The protein below binds the small molecule below.
Small molecule (SMILES): CC(=O)N[C@H]1[C@H](O[C@H]2[C@H](O)[C@@H](NC(C)=O)CO[C@@H]2CO)O[C@H](CO)[C@@H](O[C@@H]2O[C@H](CO)[C@@H](O)[C@H](O)[C@@H]2O)[C@@H]1O

Sequence of chain 1.D:
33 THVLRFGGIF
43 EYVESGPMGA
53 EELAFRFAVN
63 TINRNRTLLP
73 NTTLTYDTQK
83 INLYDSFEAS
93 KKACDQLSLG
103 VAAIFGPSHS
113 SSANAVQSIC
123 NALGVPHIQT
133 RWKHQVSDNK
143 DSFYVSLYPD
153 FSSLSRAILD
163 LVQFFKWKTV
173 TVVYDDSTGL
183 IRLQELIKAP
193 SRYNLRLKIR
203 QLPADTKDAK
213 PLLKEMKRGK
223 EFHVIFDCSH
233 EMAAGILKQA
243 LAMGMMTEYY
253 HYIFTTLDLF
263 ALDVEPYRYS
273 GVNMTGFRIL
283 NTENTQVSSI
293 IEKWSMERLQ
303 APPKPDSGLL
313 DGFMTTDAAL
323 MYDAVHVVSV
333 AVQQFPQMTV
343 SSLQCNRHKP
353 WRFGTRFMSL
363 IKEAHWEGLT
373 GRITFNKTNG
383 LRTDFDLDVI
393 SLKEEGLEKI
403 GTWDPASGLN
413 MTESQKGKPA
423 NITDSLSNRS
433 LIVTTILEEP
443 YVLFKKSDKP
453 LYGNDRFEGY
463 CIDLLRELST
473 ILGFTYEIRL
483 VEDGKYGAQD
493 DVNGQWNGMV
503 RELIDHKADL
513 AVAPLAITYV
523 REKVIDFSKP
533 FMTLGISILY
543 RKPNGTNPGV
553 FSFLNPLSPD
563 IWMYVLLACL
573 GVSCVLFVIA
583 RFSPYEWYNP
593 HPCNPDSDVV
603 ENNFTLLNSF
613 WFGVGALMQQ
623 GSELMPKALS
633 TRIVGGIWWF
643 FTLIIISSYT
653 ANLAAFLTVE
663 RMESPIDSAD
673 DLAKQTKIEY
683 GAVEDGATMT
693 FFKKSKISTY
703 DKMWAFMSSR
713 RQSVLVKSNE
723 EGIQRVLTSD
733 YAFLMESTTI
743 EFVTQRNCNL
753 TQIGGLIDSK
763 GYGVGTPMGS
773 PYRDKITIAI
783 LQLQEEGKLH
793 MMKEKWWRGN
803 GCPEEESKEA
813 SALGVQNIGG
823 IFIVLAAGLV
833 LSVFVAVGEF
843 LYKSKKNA

Binding-site contacts:
Ligand atom C1 contacts residue ASN378 of chain 1.D at 1.5 Å.
Ligand atom O5 contacts residue THR380 of chain 1.D at 3.5 Å (h-bond).
Ligand atom O7 contacts residue LYS379 of chain 1.D at 4.1 Å.
Ligand atom C2 contacts residue THR385 of chain 1.D at 3.8 Å.
Ligand atom O7 contacts residue ASN378 of chain 1.D at 2.8 Å (h-bond).
Ligand atom C6 contacts residue ASN378 of chain 1.D at 4.0 Å.
Ligand atom O7 contacts residue PHE377 of chain 1.D at 3.7 Å.
Ligand atom C8 contacts residue ARG158 of chain 1.D at 4.4 Å.
Ligand atom C4 contacts residue ASN378 of chain 1.D at 3.5 Å.
Ligand atom O3 contacts residue THR385 of chain 1.D at 4.3 Å.
Ligand atom C3 contacts residue THR385 of chain 1.D at 4.4 Å.
Ligand atom C5 contacts residue ASN378 of chain 1.D at 3.6 Å.
Ligand atom O2 contacts residue ARG158 of chain 1.D at 4.0 Å.
Ligand atom O6 contacts residue ASN378 of chain 1.D at 4.2 Å.
Ligand atom O7 contacts residue THR385 of chain 1.D at 4.0 Å.
Ligand atom O5 contacts residue ASN378 of chain 1.D at 2.4 Å (h-bond).
Ligand atom C4 contacts residue THR385 of chain 1.D at 4.3 Å.
Ligand atom C5 contacts residue THR380 of chain 1.D at 4.5 Å.
Ligand atom C1 contacts residue THR385 of chain 1.D at 4.5 Å.
Ligand atom C2 contacts residue ASN378 of chain 1.D at 2.4 Å.
Ligand atom N2 contacts residue ASN378 of chain 1.D at 3.1 Å (h-bond).
Ligand atom C3 contacts residue ASN378 of chain 1.D at 3.7 Å.
Ligand atom N2 contacts residue ARG158 of chain 1.D at 4.1 Å.
Ligand atom C1 contacts residue THR380 of chain 1.D at 3.5 Å.
Ligand atom C7 contacts residue ASN378 of chain 1.D at 3.3 Å.